Sequence of chain 1.A:
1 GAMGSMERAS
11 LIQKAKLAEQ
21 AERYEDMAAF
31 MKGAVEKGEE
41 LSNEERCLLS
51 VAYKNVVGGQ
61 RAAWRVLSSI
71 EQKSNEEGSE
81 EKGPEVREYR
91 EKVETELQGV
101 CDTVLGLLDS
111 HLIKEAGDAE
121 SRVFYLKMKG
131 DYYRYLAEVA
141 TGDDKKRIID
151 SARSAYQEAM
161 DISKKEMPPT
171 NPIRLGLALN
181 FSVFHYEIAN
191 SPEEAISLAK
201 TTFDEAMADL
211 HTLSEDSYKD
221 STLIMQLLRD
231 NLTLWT

Binding-site contacts:
Ligand atom CB contacts residue ASN180 of chain 1.A at 3.2 Å.
Ligand atom P contacts residue ARG134 of chain 1.A at 3.8 Å.
Ligand atom O contacts residue VAL183 of chain 1.A at 3.5 Å.
Ligand atom N contacts residue LEU179 of chain 1.A at 3.9 Å.
Ligand atom CB contacts residue ASN231 of chain 1.A at 3.5 Å.
Ligand atom CG1 contacts residue LEU179 of chain 1.A at 3.9 Å (hydrophobic).
Ligand atom O contacts residue ASN231 of chain 1.A at 3.0 Å (h-bond).
Ligand atom CA contacts residue ASN180 of chain 1.A at 3.2 Å.
Ligand atom O1P contacts residue LYS54 of chain 1.A at 3.5 Å (salt-bridge).
Ligand atom O2P contacts residue TYR135 of chain 1.A at 2.6 Å (h-bond).
Ligand atom N contacts residue ASN231 of chain 1.A at 2.8 Å (h-bond).
Ligand atom O contacts residue ASN180 of chain 1.A at 2.8 Å (h-bond).
Ligand atom N contacts residue ASN180 of chain 1.A at 3.0 Å (h-bond).
Ligand atom CB contacts residue TRP235 of chain 1.A at 3.9 Å (hydrophobic).
Ligand atom P contacts residue ARG61 of chain 1.A at 3.6 Å.
Ligand atom O3P contacts residue ARG134 of chain 1.A at 2.8 Å (salt-bridge).
Ligand atom O contacts residue LYS54 of chain 1.A at 3.8 Å.
Ligand atom CA contacts residue LEU179 of chain 1.A at 3.8 Å (hydrophobic).
Ligand atom CA contacts residue ASN231 of chain 1.A at 3.7 Å.
Ligand atom P contacts residue TYR135 of chain 1.A at 3.8 Å.
Ligand atom OXT contacts residue T5Z1 of chain 1.F at 3.2 Å.
Ligand atom O1P contacts residue ARG61 of chain 1.A at 2.9 Å (salt-bridge).
Ligand atom CG2 contacts residue ASN180 of chain 1.A at 3.7 Å.
Ligand atom C contacts residue ASN231 of chain 1.A at 3.9 Å.
Ligand atom O contacts residue LYS127 of chain 1.A at 2.8 Å (salt-bridge).
Ligand atom CG2 contacts residue VAL183 of chain 1.A at 3.7 Å (hydrophobic).
Ligand atom CG1 contacts residue LEU227 of chain 1.A at 3.5 Å (hydrophobic).
Ligand atom CB contacts residue ASN231 of chain 1.A at 3.6 Å.
Ligand atom OXT contacts residue LYS54 of chain 1.A at 3.7 Å.
Ligand atom C contacts residue LYS127 of chain 1.A at 3.7 Å.
Ligand atom CG2 contacts residue GLY176 of chain 1.A at 3.6 Å.
Ligand atom O2P contacts residue ARG134 of chain 1.A at 2.9 Å (salt-bridge).
Ligand atom C contacts residue ASN231 of chain 1.A at 3.7 Å.
Ligand atom O contacts residue LEU179 of chain 1.A at 3.5 Å.
Ligand atom C contacts residue ASN180 of chain 1.A at 3.6 Å.
Ligand atom CA contacts residue ASN231 of chain 1.A at 3.5 Å.
Ligand atom CG2 contacts residue ARG134 of chain 1.A at 3.8 Å.
Ligand atom CG contacts residue VAL183 of chain 1.A at 3.8 Å (hydrophobic).
Ligand atom CD2 contacts residue ARG65 of chain 1.A at 3.8 Å.
Ligand atom O3P contacts residue ARG61 of chain 1.A at 2.9 Å (salt-bridge).

A protein and the small-molecule ligand that binds it are described below.
Small molecule (SMILES): CC(C)[C@H](NC(=O)[C@@H](NC(=O)[C@H](C)NC(=O)[C@@H]1CCCN1C(=O)[C@@H](N)Cc1ccccc1)[C@@H](C)OP(=O)(O)O)C(=O)O